Sequence of chain 32.A:
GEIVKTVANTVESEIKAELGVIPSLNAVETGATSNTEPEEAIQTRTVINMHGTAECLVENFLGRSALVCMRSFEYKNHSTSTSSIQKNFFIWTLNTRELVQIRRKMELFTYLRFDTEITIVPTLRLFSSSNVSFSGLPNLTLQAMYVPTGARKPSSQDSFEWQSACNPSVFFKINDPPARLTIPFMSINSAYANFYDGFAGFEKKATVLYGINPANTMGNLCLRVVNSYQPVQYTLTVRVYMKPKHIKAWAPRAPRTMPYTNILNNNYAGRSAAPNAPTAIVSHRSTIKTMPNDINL

Binding-site contacts:
Ligand atom C6C contacts residue TRP97 of chain 32.A at 3.9 Å (hydrophobic).
Ligand atom N3A contacts residue TYR151 of chain 32.A at 3.3 Å.
Ligand atom C2B contacts residue LEU226 of chain 32.A at 3.6 Å (hydrophobic).
Ligand atom C6C contacts residue LEU99 of chain 32.A at 3.6 Å (hydrophobic).
Ligand atom C31 contacts residue TYR197 of chain 32.A at 3.7 Å (hydrophobic).
Ligand atom C5A contacts residue LEU186 of chain 32.A at 3.6 Å (hydrophobic).
Ligand atom C31 contacts residue ASN199 of chain 32.A at 3.4 Å.
Ligand atom C4A contacts residue PRO173 of chain 32.A at 3.3 Å (hydrophobic).
Ligand atom C5C contacts residue LEU99 of chain 32.A at 3.6 Å (hydrophobic).
Ligand atom C2C contacts residue THR101 of chain 32.A at 3.8 Å.
Ligand atom O1A contacts residue ALA149 of chain 32.A at 3.7 Å.
Ligand atom C3 contacts residue TYR197 of chain 32.A at 3.7 Å (hydrophobic).
Ligand atom C4 contacts residue TYR197 of chain 32.A at 3.6 Å (hydrophobic).
Ligand atom C4C contacts residue THR121 of chain 32.A at 3.7 Å.
Ligand atom C1C contacts residue TYR197 of chain 32.A at 3.7 Å (hydrophobic).
Ligand atom C3B contacts residue LEU226 of chain 32.A at 3.5 Å (hydrophobic).
Ligand atom O1B contacts residue TRP97 of chain 32.A at 3.6 Å.
Ligand atom C1B contacts residue LEU99 of chain 32.A at 3.9 Å (hydrophobic).
Ligand atom O1 contacts residue MET223 of chain 32.A at 3.6 Å (h-bond).
Ligand atom C5A contacts residue VAL175 of chain 32.A at 3.9 Å (hydrophobic).
Ligand atom C3B contacts residue ILE123 of chain 32.A at 3.9 Å (hydrophobic).
Ligand atom C4B contacts residue LEU226 of chain 32.A at 3.9 Å (hydrophobic).
Ligand atom C4A contacts residue TYR151 of chain 32.A at 3.8 Å (hydrophobic).
Ligand atom C2A contacts residue LEU186 of chain 32.A at 3.7 Å (hydrophobic).
Ligand atom C5A contacts residue ALA149 of chain 32.A at 3.2 Å (hydrophobic).
Ligand atom C5B contacts residue ILE188 of chain 32.A at 3.6 Å (hydrophobic).
Ligand atom C5C contacts residue THR101 of chain 32.A at 3.7 Å.
Ligand atom C4A contacts residue LEU186 of chain 32.A at 3.9 Å (hydrophobic).
Ligand atom C5 contacts residue TYR197 of chain 32.A at 3.8 Å (hydrophobic).
Ligand atom O1B contacts residue LEU99 of chain 32.A at 3.1 Å.
Ligand atom C7C contacts residue ILE123 of chain 32.A at 3.5 Å (hydrophobic).
Ligand atom C6B contacts residue ILE188 of chain 32.A at 3.7 Å (hydrophobic).
Ligand atom N2 contacts residue ASN221 of chain 32.A at 3.9 Å.
Ligand atom O1 contacts residue TYR197 of chain 32.A at 3.9 Å.
Ligand atom C6C contacts residue ILE123 of chain 32.A at 3.6 Å (hydrophobic).
Ligand atom O1A contacts residue LEU226 of chain 32.A at 3.8 Å.
Ligand atom O1A contacts residue LEU186 of chain 32.A at 3.7 Å.
Ligand atom C5A contacts residue PRO173 of chain 32.A at 3.5 Å (hydrophobic).
Ligand atom C2B contacts residue ILE123 of chain 32.A at 3.5 Å (hydrophobic).
Ligand atom C7C contacts residue LEU99 of chain 32.A at 3.5 Å (hydrophobic).

Sequence of chain 32.C:
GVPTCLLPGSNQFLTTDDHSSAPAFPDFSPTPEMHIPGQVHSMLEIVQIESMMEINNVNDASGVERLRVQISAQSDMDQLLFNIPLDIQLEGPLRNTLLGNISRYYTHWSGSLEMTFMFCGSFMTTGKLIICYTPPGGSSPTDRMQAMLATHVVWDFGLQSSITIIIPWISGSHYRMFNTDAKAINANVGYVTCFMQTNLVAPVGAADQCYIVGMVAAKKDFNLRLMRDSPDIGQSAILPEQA

The small molecule below binds the protein below.
Small molecule (SMILES): Cc1cc(CCCCCCCOc2ccc(C3=NCCO3)cc2)on1